Binding-site contacts:
Ligand atom C7 contacts residue ASN237 of chain 3.E at 3.7 Å.
Ligand atom O7 contacts residue ASN237 of chain 3.E at 3.8 Å.
Ligand atom C2 contacts residue ASN237 of chain 3.E at 2.6 Å.
Ligand atom C7 contacts residue GLY216 of chain 3.E at 2.7 Å.
Ligand atom C5 contacts residue ASN237 of chain 3.E at 3.6 Å.
Ligand atom C8 contacts residue LYS217 of chain 3.E at 3.9 Å.
Ligand atom O5 contacts residue ASN237 of chain 3.E at 2.3 Å (h-bond).
Ligand atom N2 contacts residue ASN218 of chain 3.E at 4.4 Å.
Ligand atom N2 contacts residue ASN237 of chain 3.E at 3.1 Å (h-bond).
Ligand atom C7 contacts residue NAG1 of chain 3.I at 4.4 Å.
Ligand atom C8 contacts residue GLY216 of chain 3.E at 2.1 Å.
Ligand atom C3 contacts residue ASN237 of chain 3.E at 3.9 Å.
Ligand atom O7 contacts residue GLY216 of chain 3.E at 3.9 Å.
Ligand atom C7 contacts residue ASN218 of chain 3.E at 3.4 Å.
Ligand atom O6 contacts residue ASN237 of chain 3.E at 4.4 Å.
Ligand atom C8 contacts residue ASN218 of chain 3.E at 2.8 Å.
Ligand atom O7 contacts residue NAG1 of chain 3.I at 3.7 Å.
Ligand atom C2 contacts residue GLY216 of chain 3.E at 3.9 Å.
Ligand atom C8 contacts residue NAG1 of chain 3.I at 4.3 Å.
Ligand atom N2 contacts residue GLY216 of chain 3.E at 2.6 Å (h-bond).
Ligand atom O7 contacts residue ASN218 of chain 3.E at 3.5 Å (h-bond).
Ligand atom C1 contacts residue GLY216 of chain 3.E at 4.3 Å.
Ligand atom C4 contacts residue ASN237 of chain 3.E at 4.3 Å.
Ligand atom C1 contacts residue ASN237 of chain 3.E at 1.4 Å.

The small molecule below binds the protein below.
Small molecule (SMILES): CC(=O)N[C@H]1[C@H](O[C@H]2[C@H](O)[C@@H](NC(C)=O)CO[C@@H]2CO)O[C@H](CO)[C@@H](O[C@@H]2O[C@H](CO)[C@@H](O)[C@H](O)[C@@H]2O)[C@@H]1O

Sequence of chain 3.E:
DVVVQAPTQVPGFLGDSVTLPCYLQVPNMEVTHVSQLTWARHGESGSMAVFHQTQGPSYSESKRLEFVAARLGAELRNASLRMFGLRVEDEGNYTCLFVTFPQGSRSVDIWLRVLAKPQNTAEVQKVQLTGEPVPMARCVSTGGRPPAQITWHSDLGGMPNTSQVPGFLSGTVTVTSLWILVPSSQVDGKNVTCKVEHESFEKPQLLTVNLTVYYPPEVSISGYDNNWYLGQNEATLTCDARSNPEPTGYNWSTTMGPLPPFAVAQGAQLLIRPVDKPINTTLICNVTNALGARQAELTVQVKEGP